Binding-site contacts:
Ligand atom C5 contacts residue ASN12 of chain 48.B at 4.1 Å.
Ligand atom N2 contacts residue ASN12 of chain 48.B at 3.8 Å.
Ligand atom C7 contacts residue ASN12 of chain 48.B at 3.9 Å.
Ligand atom O7 contacts residue ASN12 of chain 48.B at 3.7 Å.
Ligand atom O5 contacts residue ASN12 of chain 48.B at 2.7 Å (h-bond).
Ligand atom C2 contacts residue ASN12 of chain 48.B at 3.2 Å.
Ligand atom C1 contacts residue ASN12 of chain 48.B at 2.2 Å.

Sequence of chain 48.B:
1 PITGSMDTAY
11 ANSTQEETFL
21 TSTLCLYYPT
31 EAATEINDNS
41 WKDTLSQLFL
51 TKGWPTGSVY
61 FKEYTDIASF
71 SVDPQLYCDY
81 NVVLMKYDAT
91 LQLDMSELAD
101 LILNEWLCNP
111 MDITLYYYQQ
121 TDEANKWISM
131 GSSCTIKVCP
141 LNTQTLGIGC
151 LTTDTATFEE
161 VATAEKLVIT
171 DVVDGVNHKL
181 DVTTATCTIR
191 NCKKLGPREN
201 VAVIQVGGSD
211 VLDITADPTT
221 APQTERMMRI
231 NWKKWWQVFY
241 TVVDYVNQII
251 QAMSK

A small-molecule ligand and the protein it binds are described below.
Small molecule (SMILES): CC(=O)N[C@H]1[C@H](O[C@H]2[C@H](O)[C@@H](NC(C)=O)CO[C@@H]2CO)O[C@H](CO)[C@@H](O)[C@@H]1O